Sequence of chain 1.A:
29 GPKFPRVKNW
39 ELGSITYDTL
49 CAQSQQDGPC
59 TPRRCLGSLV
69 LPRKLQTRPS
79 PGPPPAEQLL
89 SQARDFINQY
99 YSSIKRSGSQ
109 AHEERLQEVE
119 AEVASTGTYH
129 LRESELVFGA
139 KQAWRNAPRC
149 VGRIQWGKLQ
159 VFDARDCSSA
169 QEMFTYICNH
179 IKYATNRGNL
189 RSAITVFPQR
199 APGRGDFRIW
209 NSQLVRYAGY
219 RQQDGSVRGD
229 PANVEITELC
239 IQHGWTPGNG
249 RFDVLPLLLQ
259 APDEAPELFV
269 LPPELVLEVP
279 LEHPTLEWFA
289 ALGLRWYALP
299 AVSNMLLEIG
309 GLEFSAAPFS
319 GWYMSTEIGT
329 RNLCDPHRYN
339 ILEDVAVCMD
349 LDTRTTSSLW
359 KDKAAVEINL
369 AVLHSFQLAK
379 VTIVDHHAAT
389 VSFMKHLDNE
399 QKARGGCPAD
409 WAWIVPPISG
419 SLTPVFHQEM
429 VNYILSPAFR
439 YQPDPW

This small molecule binds to this protein.
Small molecule (SMILES): N=C(NO)Nc1ccc(Cl)cc1

Binding-site contacts:
Ligand atom NE contacts residue PHE424 of chain 1.A at 4.0 Å.
Ligand atom CZ contacts residue PHE424 of chain 1.A at 3.5 Å (hydrophobic).
Ligand atom C4 contacts residue VAL68 of chain 1.B at 3.9 Å (hydrophobic).
Ligand atom C1 contacts residue TRP411 of chain 1.B at 4.1 Å (hydrophobic).
Ligand atom CL contacts residue HIS425 of chain 1.A at 3.5 Å.
Ligand atom NH1 contacts residue HEM1 of chain 1.N at 3.4 Å (h-bond).
Ligand atom NH2 contacts residue TRP409 of chain 1.A at 3.4 Å.
Ligand atom NH1 contacts residue ALA410 of chain 1.B at 3.9 Å.
Ligand atom CL contacts residue SER66 of chain 1.B at 4.0 Å.
Ligand atom CL contacts residue TRP38 of chain 1.A at 3.9 Å.
Ligand atom C5 contacts residue SER66 of chain 1.B at 3.3 Å.
Ligand atom C1 contacts residue PHE424 of chain 1.A at 4.1 Å (hydrophobic).
Ligand atom C3 contacts residue VAL68 of chain 1.B at 4.1 Å (hydrophobic).
Ligand atom CL contacts residue GLU427 of chain 1.A at 3.3 Å.
Ligand atom NH1 contacts residue PHE424 of chain 1.A at 3.8 Å.
Ligand atom C4 contacts residue PHE424 of chain 1.A at 3.3 Å (hydrophobic).
Ligand atom C6 contacts residue TRP409 of chain 1.A at 4.0 Å (hydrophobic).
Ligand atom OH contacts residue TRP411 of chain 1.B at 3.6 Å.
Ligand atom OH contacts residue HEM1 of chain 1.N at 2.5 Å (h-bond).
Ligand atom C2 contacts residue PHE424 of chain 1.A at 3.8 Å (hydrophobic).
Ligand atom C3 contacts residue HIS425 of chain 1.A at 3.9 Å.
Ligand atom C5 contacts residue VAL68 of chain 1.B at 4.1 Å (hydrophobic).
Ligand atom OH contacts residue ARG329 of chain 1.B at 3.2 Å (salt-bridge).
Ligand atom C3 contacts residue PHE424 of chain 1.A at 3.2 Å (hydrophobic).
Ligand atom CL contacts residue PHE424 of chain 1.A at 3.6 Å.
Ligand atom NH1 contacts residue ARG329 of chain 1.B at 4.0 Å.
Ligand atom C5 contacts residue PHE424 of chain 1.A at 3.9 Å (hydrophobic).
Ligand atom C6 contacts residue TRP411 of chain 1.B at 3.8 Å (hydrophobic).
Ligand atom CZ contacts residue ALA410 of chain 1.B at 3.6 Å (hydrophobic).
Ligand atom C4 contacts residue SER66 of chain 1.B at 4.0 Å.
Ligand atom NH2 contacts residue ALA410 of chain 1.B at 2.6 Å (h-bond).
Ligand atom C6 contacts residue SER66 of chain 1.B at 4.1 Å.
Ligand atom C5 contacts residue TRP409 of chain 1.A at 3.8 Å (hydrophobic).
Ligand atom NE contacts residue TRP411 of chain 1.B at 3.6 Å.
Ligand atom NH1 contacts residue TRP411 of chain 1.B at 3.8 Å.
Ligand atom CL contacts residue GLN426 of chain 1.A at 3.3 Å.
Ligand atom CZ contacts residue TRP411 of chain 1.B at 3.9 Å (hydrophobic).
Ligand atom C4 contacts residue TRP409 of chain 1.A at 4.1 Å (hydrophobic).
Ligand atom NH2 contacts residue TRP411 of chain 1.B at 4.1 Å.
Ligand atom NH2 contacts residue PHE424 of chain 1.A at 3.4 Å.

Sequence of chain 1.B:
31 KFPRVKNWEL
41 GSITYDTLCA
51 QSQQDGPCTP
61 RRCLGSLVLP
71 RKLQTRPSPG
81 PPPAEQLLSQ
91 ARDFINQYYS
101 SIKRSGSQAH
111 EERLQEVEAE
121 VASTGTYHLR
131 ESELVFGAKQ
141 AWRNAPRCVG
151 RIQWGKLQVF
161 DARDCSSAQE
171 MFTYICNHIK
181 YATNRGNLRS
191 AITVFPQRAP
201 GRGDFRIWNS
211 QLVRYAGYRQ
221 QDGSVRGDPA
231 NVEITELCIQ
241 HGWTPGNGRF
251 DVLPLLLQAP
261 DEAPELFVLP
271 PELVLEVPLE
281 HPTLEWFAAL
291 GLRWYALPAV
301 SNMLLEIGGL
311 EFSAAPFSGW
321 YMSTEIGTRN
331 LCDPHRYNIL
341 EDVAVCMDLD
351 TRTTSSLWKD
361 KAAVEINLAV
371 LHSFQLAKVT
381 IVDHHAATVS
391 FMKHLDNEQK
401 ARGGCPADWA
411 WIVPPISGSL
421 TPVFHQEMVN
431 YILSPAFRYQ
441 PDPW